Sequence of chain 3.C:
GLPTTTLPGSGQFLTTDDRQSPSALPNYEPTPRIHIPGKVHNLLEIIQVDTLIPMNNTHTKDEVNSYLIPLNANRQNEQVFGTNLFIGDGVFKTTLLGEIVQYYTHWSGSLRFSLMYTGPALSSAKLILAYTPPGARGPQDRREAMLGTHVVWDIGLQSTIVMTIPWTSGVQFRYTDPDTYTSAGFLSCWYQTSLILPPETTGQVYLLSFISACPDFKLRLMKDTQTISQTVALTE

Sequence of chain 2.A:
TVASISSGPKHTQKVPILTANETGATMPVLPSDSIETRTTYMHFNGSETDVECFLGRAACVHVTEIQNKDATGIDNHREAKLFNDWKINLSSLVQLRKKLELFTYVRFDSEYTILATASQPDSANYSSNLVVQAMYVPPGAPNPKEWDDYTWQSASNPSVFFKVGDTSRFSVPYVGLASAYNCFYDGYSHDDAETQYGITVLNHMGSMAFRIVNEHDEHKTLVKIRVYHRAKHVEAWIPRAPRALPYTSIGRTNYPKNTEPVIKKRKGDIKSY

Sequence of chain 2.C:
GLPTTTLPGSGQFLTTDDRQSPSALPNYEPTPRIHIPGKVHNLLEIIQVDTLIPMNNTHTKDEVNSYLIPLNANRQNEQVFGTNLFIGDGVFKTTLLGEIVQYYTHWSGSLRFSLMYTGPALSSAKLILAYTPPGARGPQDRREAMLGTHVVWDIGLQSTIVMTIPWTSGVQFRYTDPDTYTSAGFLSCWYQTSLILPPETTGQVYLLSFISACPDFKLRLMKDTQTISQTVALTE

Binding-site contacts:
Ligand atom O1 contacts residue MET221 of chain 2.A at 3.4 Å (h-bond).
Ligand atom C2A contacts residue PHE186 of chain 2.A at 3.6 Å (hydrophobic).
Ligand atom C4C contacts residue VAL191 of chain 2.A at 3.7 Å (hydrophobic).
Ligand atom N2 contacts residue MET221 of chain 2.A at 3.9 Å.
Ligand atom C5B contacts residue PHE186 of chain 2.A at 3.8 Å (hydrophobic).
Ligand atom C5B contacts residue MET224 of chain 2.A at 3.8 Å (hydrophobic).
Ligand atom C4A contacts residue PRO174 of chain 2.A at 3.2 Å (hydrophobic).
Ligand atom O1B contacts residue VAL188 of chain 2.A at 3.8 Å.
Ligand atom C5C contacts residue TYR152 of chain 2.A at 3.8 Å (hydrophobic).
Ligand atom O1A contacts residue MET224 of chain 2.A at 3.9 Å.
Ligand atom CL1 contacts residue VAL188 of chain 2.A at 3.7 Å.
Ligand atom N2 contacts residue ASN219 of chain 2.A at 3.5 Å (h-bond).
Ligand atom C3C contacts residue TYR128 of chain 2.A at 3.8 Å (hydrophobic).
Ligand atom C3B contacts residue TYR152 of chain 2.A at 3.9 Å (hydrophobic).
Ligand atom C31 contacts residue TYR197 of chain 2.A at 3.6 Å (hydrophobic).
Ligand atom C4A contacts residue ALA150 of chain 2.A at 3.9 Å (hydrophobic).
Ligand atom CL2 contacts residue ILE104 of chain 2.A at 3.4 Å.
Ligand atom C4B contacts residue TYR152 of chain 2.A at 3.7 Å (hydrophobic).
Ligand atom C1C contacts residue TYR128 of chain 2.A at 3.6 Å (hydrophobic).
Ligand atom C4B contacts residue PHE186 of chain 2.A at 3.6 Å (hydrophobic).
Ligand atom C4A contacts residue SER175 of chain 2.A at 3.6 Å.
Ligand atom C3B contacts residue ALA24 of chain 2.C at 4.0 Å (hydrophobic).
Ligand atom N3A contacts residue ALA24 of chain 2.C at 3.8 Å.
Ligand atom C5 contacts residue LEU106 of chain 2.A at 3.7 Å (hydrophobic).
Ligand atom C5 contacts residue MET221 of chain 2.A at 3.9 Å (hydrophobic).
Ligand atom C3C contacts residue ILE104 of chain 2.A at 3.6 Å (hydrophobic).
Ligand atom O1A contacts residue PHE186 of chain 2.A at 3.4 Å.
Ligand atom CL2 contacts residue MET224 of chain 2.A at 3.2 Å.
Ligand atom C2C contacts residue ILE104 of chain 2.A at 3.9 Å (hydrophobic).
Ligand atom CL2 contacts residue TYR128 of chain 2.A at 3.4 Å.
Ligand atom C4 contacts residue TYR197 of chain 2.A at 3.6 Å (hydrophobic).
Ligand atom C5A contacts residue ALA150 of chain 2.A at 3.4 Å (hydrophobic).
Ligand atom C2C contacts residue MET221 of chain 2.A at 3.3 Å (hydrophobic).
Ligand atom C4A contacts residue VAL176 of chain 2.A at 3.9 Å (hydrophobic).
Ligand atom O1 contacts residue LEU106 of chain 2.A at 3.7 Å.
Ligand atom C5A contacts residue VAL176 of chain 2.A at 3.8 Å (hydrophobic).
Ligand atom CL1 contacts residue LEU25 of chain 2.C at 3.5 Å.
Ligand atom N3A contacts residue PRO174 of chain 2.A at 3.3 Å (h-bond).
Ligand atom C31 contacts residue ASN219 of chain 2.A at 3.7 Å.
Ligand atom C1C contacts residue LEU106 of chain 2.A at 3.9 Å (hydrophobic).

A small-molecule ligand and the protein it binds are described below.
Small molecule (SMILES): Cc1cc(CCCCCOc2c(Cl)cc(C3=NCCO3)cc2Cl)on1